Binding-site contacts:
Ligand atom O6 contacts residue SER92 of chain 1.H at 3.3 Å (h-bond).
Ligand atom C4 contacts residue ASN53 of chain 1.H at 3.7 Å.
Ligand atom C6 contacts residue ASN53 of chain 1.H at 4.3 Å.
Ligand atom C7 contacts residue ASN53 of chain 1.H at 4.5 Å.
Ligand atom O3 contacts residue ASN53 of chain 1.H at 3.7 Å.
Ligand atom C2 contacts residue ASN53 of chain 1.H at 2.5 Å.
Ligand atom C3 contacts residue ASN53 of chain 1.H at 3.6 Å.
Ligand atom O5 contacts residue ASN53 of chain 1.H at 2.5 Å (h-bond).
Ligand atom C5 contacts residue ASN53 of chain 1.H at 3.7 Å.
Ligand atom O6 contacts residue ASN53 of chain 1.H at 3.5 Å.
Ligand atom C1 contacts residue ASN53 of chain 1.H at 1.5 Å.
Ligand atom N2 contacts residue ASN53 of chain 1.H at 3.5 Å (h-bond).

The protein below binds the small molecule below.
Small molecule (SMILES): CC(=O)N[C@@H]1[C@@H](O)[C@H](O)[C@@H](CO)O[C@H]1O

Sequence of chain 1.H:
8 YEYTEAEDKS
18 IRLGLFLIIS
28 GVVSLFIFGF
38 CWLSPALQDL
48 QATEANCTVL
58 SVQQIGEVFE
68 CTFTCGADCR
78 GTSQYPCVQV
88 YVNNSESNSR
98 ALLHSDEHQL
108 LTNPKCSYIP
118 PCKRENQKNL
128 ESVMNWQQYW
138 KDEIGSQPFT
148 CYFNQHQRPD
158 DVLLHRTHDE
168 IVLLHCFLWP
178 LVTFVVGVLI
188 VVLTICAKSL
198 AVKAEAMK